Sequence of chain 1.A:
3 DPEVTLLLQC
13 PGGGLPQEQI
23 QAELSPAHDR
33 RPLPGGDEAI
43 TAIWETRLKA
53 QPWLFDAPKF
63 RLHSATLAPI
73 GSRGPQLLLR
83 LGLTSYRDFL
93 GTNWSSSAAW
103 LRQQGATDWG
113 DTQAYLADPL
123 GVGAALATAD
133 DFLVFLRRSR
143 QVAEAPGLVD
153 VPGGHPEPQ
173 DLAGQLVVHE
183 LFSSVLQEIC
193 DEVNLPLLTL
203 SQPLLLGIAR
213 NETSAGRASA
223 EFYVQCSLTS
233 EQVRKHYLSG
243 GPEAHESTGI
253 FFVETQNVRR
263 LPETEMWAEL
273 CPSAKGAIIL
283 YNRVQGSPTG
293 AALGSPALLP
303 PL

The small molecule below binds the protein below.
Small molecule (SMILES): CS(=O)(=O)Nc1ccc(CN)cc1

Binding-site contacts:
Ligand atom C8 contacts residue HIS157 of chain 1.A at 3.3 Å.
Ligand atom C8 contacts residue PRO158 of chain 1.A at 3.2 Å (hydrophobic).
Ligand atom C7 contacts residue GLU190 of chain 1.A at 4.3 Å.
Ligand atom N2 contacts residue GLU190 of chain 1.A at 4.1 Å.
Ligand atom N2 contacts residue PRO158 of chain 1.A at 3.2 Å.
Ligand atom C2 contacts residue GLY156 of chain 1.A at 4.2 Å.
Ligand atom C4 contacts residue GLU190 of chain 1.A at 2.4 Å.
Ligand atom C5 contacts residue HIS157 of chain 1.A at 3.2 Å.
Ligand atom S1 contacts residue GLU248 of chain 1.A at 4.1 Å.
Ligand atom C1 contacts residue GLU248 of chain 1.A at 3.5 Å.
Ligand atom C6 contacts residue HIS157 of chain 1.A at 3.1 Å.
Ligand atom N2 contacts residue GLY156 of chain 1.A at 4.4 Å.
Ligand atom C5 contacts residue PRO158 of chain 1.A at 4.1 Å (hydrophobic).
Ligand atom C4 contacts residue GLY156 of chain 1.A at 2.9 Å.
Ligand atom C8 contacts residue GLU159 of chain 1.A at 4.3 Å.
Ligand atom C3 contacts residue GLY156 of chain 1.A at 3.1 Å.
Ligand atom O1 contacts residue GLU248 of chain 1.A at 3.4 Å (salt-bridge).
Ligand atom C6 contacts residue GLU159 of chain 1.A at 4.0 Å.
Ligand atom N2 contacts residue GLU159 of chain 1.A at 3.4 Å (salt-bridge).
Ligand atom C7 contacts residue HIS157 of chain 1.A at 3.9 Å.
Ligand atom C3 contacts residue HIS157 of chain 1.A at 4.0 Å.
Ligand atom S1 contacts residue GLU190 of chain 1.A at 4.0 Å.
Ligand atom C6 contacts residue GLU190 of chain 1.A at 3.9 Å.
Ligand atom N2 contacts residue GLU182 of chain 1.A at 4.4 Å.
Ligand atom C8 contacts residue GLY156 of chain 1.A at 3.1 Å.
Ligand atom C5 contacts residue GLY156 of chain 1.A at 3.3 Å.
Ligand atom C3 contacts residue GLY155 of chain 1.A at 4.2 Å.
Ligand atom N1 contacts residue GLU190 of chain 1.A at 4.4 Å.
Ligand atom C3 contacts residue GLU190 of chain 1.A at 2.9 Å.
Ligand atom C4 contacts residue GLY155 of chain 1.A at 4.5 Å.
Ligand atom O2 contacts residue GLU190 of chain 1.A at 3.0 Å (salt-bridge).
Ligand atom O1 contacts residue GLU190 of chain 1.A at 4.3 Å.
Ligand atom C6 contacts residue GLY156 of chain 1.A at 4.4 Å.
Ligand atom C5 contacts residue GLU190 of chain 1.A at 2.9 Å.
Ligand atom C4 contacts residue HIS157 of chain 1.A at 3.6 Å.
Ligand atom N2 contacts residue HIS157 of chain 1.A at 3.6 Å.
Ligand atom C8 contacts residue GLU190 of chain 1.A at 3.3 Å.
Ligand atom C8 contacts residue SER186 of chain 1.A at 4.1 Å.
Ligand atom C2 contacts residue GLU190 of chain 1.A at 3.9 Å.
Ligand atom N2 contacts residue SER186 of chain 1.A at 4.2 Å.